Sequence of chain 1.A:
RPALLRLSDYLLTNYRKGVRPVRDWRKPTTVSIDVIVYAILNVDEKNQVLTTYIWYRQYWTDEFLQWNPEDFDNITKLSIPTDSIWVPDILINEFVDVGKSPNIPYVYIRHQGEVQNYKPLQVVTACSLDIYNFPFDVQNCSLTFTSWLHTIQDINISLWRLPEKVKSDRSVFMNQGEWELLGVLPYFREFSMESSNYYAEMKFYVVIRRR

This small molecule binds to this protein.
Small molecule (SMILES): CC(=O)N[C@H]1[C@H](O[C@H]2[C@H](O)[C@@H](NC(C)=O)CO[C@@H]2CO)O[C@H](CO)[C@@H](O)[C@@H]1O

Binding-site contacts:
Ligand atom C5 contacts residue PHE190 of chain 1.A at 3.8 Å (hydrophobic).
Ligand atom C4 contacts residue PHE190 of chain 1.A at 4.4 Å (hydrophobic).
Ligand atom O4 contacts residue PHE190 of chain 1.A at 4.1 Å.
Ligand atom C3 contacts residue PHE190 of chain 1.A at 4.4 Å (hydrophobic).
Ligand atom C8 contacts residue PHE190 of chain 1.A at 4.2 Å (hydrophobic).
Ligand atom O6 contacts residue ILE159 of chain 1.A at 4.4 Å.
Ligand atom O7 contacts residue ASN158 of chain 1.A at 2.8 Å (h-bond).
Ligand atom C6 contacts residue SER160 of chain 1.A at 3.8 Å.
Ligand atom O5 contacts residue ILE159 of chain 1.A at 3.8 Å.
Ligand atom O5 contacts residue ASN158 of chain 1.A at 2.4 Å (h-bond).
Ligand atom C7 contacts residue ASN158 of chain 1.A at 3.0 Å.
Ligand atom C1 contacts residue PHE190 of chain 1.A at 4.0 Å (hydrophobic).
Ligand atom N2 contacts residue ILE154 of chain 1.A at 4.1 Å.
Ligand atom C5 contacts residue ILE159 of chain 1.A at 4.2 Å (hydrophobic).
Ligand atom C2 contacts residue ASN158 of chain 1.A at 2.5 Å.
Ligand atom C4 contacts residue ASN158 of chain 1.A at 4.2 Å.
Ligand atom C3 contacts residue ASN158 of chain 1.A at 3.8 Å.
Ligand atom O5 contacts residue PHE190 of chain 1.A at 4.2 Å.
Ligand atom C5 contacts residue SER160 of chain 1.A at 4.4 Å.
Ligand atom C5 contacts residue ASN158 of chain 1.A at 3.6 Å.
Ligand atom C8 contacts residue ILE154 of chain 1.A at 3.9 Å (hydrophobic).
Ligand atom C6 contacts residue ILE159 of chain 1.A at 4.0 Å (hydrophobic).
Ligand atom O5 contacts residue SER160 of chain 1.A at 3.7 Å.
Ligand atom C1 contacts residue ASN158 of chain 1.A at 1.4 Å.
Ligand atom C7 contacts residue ILE154 of chain 1.A at 4.3 Å (hydrophobic).
Ligand atom N2 contacts residue ASN158 of chain 1.A at 2.9 Å (h-bond).
Ligand atom O6 contacts residue SER160 of chain 1.A at 3.0 Å (h-bond).
Ligand atom C8 contacts residue ASN158 of chain 1.A at 4.3 Å.